Sequence of chain 1.E:
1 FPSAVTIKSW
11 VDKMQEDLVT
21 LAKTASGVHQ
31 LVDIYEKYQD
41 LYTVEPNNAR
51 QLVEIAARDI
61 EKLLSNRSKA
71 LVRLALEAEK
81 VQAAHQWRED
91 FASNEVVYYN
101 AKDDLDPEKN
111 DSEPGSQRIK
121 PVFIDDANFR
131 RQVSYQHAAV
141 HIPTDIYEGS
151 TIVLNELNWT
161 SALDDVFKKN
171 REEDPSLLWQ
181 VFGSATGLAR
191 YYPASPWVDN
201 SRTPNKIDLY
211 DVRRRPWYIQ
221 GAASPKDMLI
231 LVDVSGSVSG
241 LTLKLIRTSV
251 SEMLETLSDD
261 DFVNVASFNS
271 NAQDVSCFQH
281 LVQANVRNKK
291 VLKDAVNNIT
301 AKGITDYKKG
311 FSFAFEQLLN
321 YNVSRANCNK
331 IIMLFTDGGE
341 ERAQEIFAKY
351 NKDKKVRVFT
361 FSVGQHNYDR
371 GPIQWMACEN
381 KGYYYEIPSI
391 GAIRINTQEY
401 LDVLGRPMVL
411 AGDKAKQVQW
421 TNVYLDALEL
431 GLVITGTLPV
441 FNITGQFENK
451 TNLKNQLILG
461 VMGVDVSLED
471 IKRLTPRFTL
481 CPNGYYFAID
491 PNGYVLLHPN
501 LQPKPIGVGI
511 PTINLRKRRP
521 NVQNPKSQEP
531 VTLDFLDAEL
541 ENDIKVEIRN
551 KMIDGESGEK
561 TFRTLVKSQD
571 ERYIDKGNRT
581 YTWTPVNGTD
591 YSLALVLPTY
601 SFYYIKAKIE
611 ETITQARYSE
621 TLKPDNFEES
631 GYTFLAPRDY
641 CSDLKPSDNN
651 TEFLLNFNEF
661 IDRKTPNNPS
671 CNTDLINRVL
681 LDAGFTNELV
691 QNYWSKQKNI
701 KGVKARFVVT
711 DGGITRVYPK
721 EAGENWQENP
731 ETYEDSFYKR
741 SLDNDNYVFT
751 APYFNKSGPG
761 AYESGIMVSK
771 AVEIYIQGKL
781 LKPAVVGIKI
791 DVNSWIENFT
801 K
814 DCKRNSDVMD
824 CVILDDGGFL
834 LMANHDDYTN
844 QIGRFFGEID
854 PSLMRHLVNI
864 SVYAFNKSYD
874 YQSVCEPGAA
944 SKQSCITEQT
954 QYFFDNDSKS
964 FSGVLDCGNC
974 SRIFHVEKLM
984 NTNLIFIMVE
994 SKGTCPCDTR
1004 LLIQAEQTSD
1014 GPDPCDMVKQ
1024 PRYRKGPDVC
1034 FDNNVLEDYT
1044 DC

Binding-site contacts:
Ligand atom C8 contacts residue ILE700 of chain 1.E at 3.0 Å (hydrophobic).
Ligand atom N2 contacts residue THR24 of chain 1.E at 3.9 Å.
Ligand atom C4 contacts residue ASP17 of chain 1.E at 3.5 Å.
Ligand atom O7 contacts residue THR24 of chain 1.E at 4.2 Å.
Ligand atom C3 contacts residue ASP17 of chain 1.E at 3.4 Å.
Ligand atom C2 contacts residue THR24 of chain 1.E at 4.5 Å.
Ligand atom O7 contacts residue LEU18 of chain 1.E at 4.1 Å.
Ligand atom C7 contacts residue ASN798 of chain 1.E at 4.4 Å.
Ligand atom C8 contacts residue GLN697 of chain 1.E at 4.2 Å.
Ligand atom C1 contacts residue ASN798 of chain 1.E at 1.4 Å.
Ligand atom O3 contacts residue LEU21 of chain 1.E at 4.1 Å.
Ligand atom C4 contacts residue ASN798 of chain 1.E at 4.2 Å.
Ligand atom C1 contacts residue ASP17 of chain 1.E at 2.7 Å.
Ligand atom C7 contacts residue ILE700 of chain 1.E at 4.0 Å (hydrophobic).
Ligand atom C2 contacts residue ASP17 of chain 1.E at 2.8 Å.
Ligand atom N2 contacts residue ASP17 of chain 1.E at 3.6 Å (salt-bridge).
Ligand atom O5 contacts residue ASP17 of chain 1.E at 2.9 Å (salt-bridge).
Ligand atom O3 contacts residue ASP17 of chain 1.E at 3.4 Å (salt-bridge).
Ligand atom O7 contacts residue ILE700 of chain 1.E at 4.4 Å.
Ligand atom C7 contacts residue LEU21 of chain 1.E at 4.1 Å (hydrophobic).
Ligand atom C5 contacts residue ASP17 of chain 1.E at 4.1 Å.
Ligand atom C7 contacts residue GLN697 of chain 1.E at 3.9 Å.
Ligand atom C2 contacts residue ASN798 of chain 1.E at 2.8 Å.
Ligand atom O7 contacts residue LEU21 of chain 1.E at 4.2 Å.
Ligand atom O7 contacts residue ASP17 of chain 1.E at 3.8 Å.
Ligand atom C8 contacts residue LYS701 of chain 1.E at 4.1 Å.
Ligand atom O3 contacts residue THR20 of chain 1.E at 4.5 Å.
Ligand atom C7 contacts residue THR24 of chain 1.E at 4.5 Å.
Ligand atom C3 contacts residue ASN798 of chain 1.E at 3.9 Å.
Ligand atom O5 contacts residue ASN798 of chain 1.E at 2.2 Å (h-bond).
Ligand atom O6 contacts residue ASP17 of chain 1.E at 4.4 Å.
Ligand atom C5 contacts residue ASN798 of chain 1.E at 3.5 Å.
Ligand atom C7 contacts residue ASP17 of chain 1.E at 3.8 Å.
Ligand atom C8 contacts residue LEU21 of chain 1.E at 3.0 Å (hydrophobic).
Ligand atom N2 contacts residue ASN798 of chain 1.E at 3.2 Å (h-bond).
Ligand atom O7 contacts residue GLN697 of chain 1.E at 2.9 Å (h-bond).

A protein and the small-molecule ligand that binds it are described below.
Small molecule (SMILES): CC(=O)N[C@H]1[C@H](O[C@H]2[C@H](O)[C@@H](CO)O[C@@H](O[C@H]3[C@H](O)[C@@H](NC(C)=O)CO[C@@H]3CO)[C@@H]2NC(C)=O)O[C@H](CO)[C@@H](O)[C@@H]1O